Binding-site contacts:
Ligand atom C10 contacts residue CYS84 of chain 1.B at 3.7 Å (hydrophobic).
Ligand atom O27 contacts residue SER89 of chain 1.B at 2.5 Å (h-bond).
Ligand atom C24 contacts residue SER89 of chain 1.B at 3.7 Å.
Ligand atom C5 contacts residue VAL141 of chain 1.B at 3.6 Å (hydrophobic).
Ligand atom C31 contacts residue PHE82 of chain 1.B at 3.7 Å (hydrophobic).
Ligand atom C21 contacts residue MET164 of chain 1.B at 3.8 Å (hydrophobic).
Ligand atom C19 contacts residue ILE126 of chain 1.B at 3.8 Å (hydrophobic).
Ligand atom C14 contacts residue MET139 of chain 1.B at 3.8 Å (hydrophobic).
Ligand atom C2 contacts residue CYS85 of chain 1.B at 3.1 Å (hydrophobic).
Ligand atom C21 contacts residue CYS85 of chain 1.B at 3.9 Å (hydrophobic).
Ligand atom O27 contacts residue LEU269 of chain 1.B at 3.3 Å.
Ligand atom C3 contacts residue CYS85 of chain 1.B at 3.7 Å (hydrophobic).
Ligand atom O26 contacts residue HIS249 of chain 1.B at 3.1 Å (h-bond).
Ligand atom C28 contacts residue CYS85 of chain 1.B at 3.8 Å (hydrophobic).
Ligand atom C28 contacts residue HIS249 of chain 1.B at 3.8 Å.
Ligand atom N23 contacts residue HIS249 of chain 1.B at 3.9 Å.
Ligand atom C24 contacts residue CYS85 of chain 1.B at 3.9 Å (hydrophobic).
Ligand atom C25 contacts residue TYR123 of chain 1.B at 3.2 Å (hydrophobic).
Ligand atom N4 contacts residue VAL141 of chain 1.B at 3.3 Å.
Ligand atom C8 contacts residue CYS84 of chain 1.B at 3.7 Å (hydrophobic).
Ligand atom O29 contacts residue ILE163 of chain 1.B at 3.1 Å.
Ligand atom C25 contacts residue SER89 of chain 1.B at 3.5 Å.
Ligand atom C3 contacts residue VAL141 of chain 1.B at 3.8 Å (hydrophobic).
Ligand atom C22 contacts residue PHE127 of chain 1.B at 3.8 Å (hydrophobic).
Ligand atom C17 contacts residue LEU130 of chain 1.B at 3.5 Å (hydrophobic).
Ligand atom O26 contacts residue TYR273 of chain 1.B at 3.3 Å (h-bond).
Ligand atom C31 contacts residue VAL253 of chain 1.B at 3.8 Å (hydrophobic).
Ligand atom C18 contacts residue ILE126 of chain 1.B at 3.7 Å (hydrophobic).
Ligand atom O15 contacts residue MET139 of chain 1.B at 3.5 Å.
Ligand atom O29 contacts residue HIS249 of chain 1.B at 3.1 Å.
Ligand atom C1 contacts residue MET164 of chain 1.B at 3.8 Å (hydrophobic).
Ligand atom C22 contacts residue HIS249 of chain 1.B at 3.7 Å.
Ligand atom O26 contacts residue TYR123 of chain 1.B at 3.1 Å (h-bond).
Ligand atom O6 contacts residue ILE81 of chain 1.B at 3.9 Å.
Ligand atom C9 contacts residue CYS84 of chain 1.B at 3.6 Å (hydrophobic).
Ligand atom O30 contacts residue CYS85 of chain 1.B at 3.4 Å.
Ligand atom C12 contacts residue VAL141 of chain 1.B at 3.5 Å (hydrophobic).
Ligand atom O27 contacts residue TYR123 of chain 1.B at 2.4 Å (h-bond).
Ligand atom O6 contacts residue CYS85 of chain 1.B at 3.6 Å (h-bond).
Ligand atom C1 contacts residue CYS85 of chain 1.B at 3.0 Å (hydrophobic).

A small-molecule ligand and the protein it binds are described below.
Small molecule (SMILES): COC(=O)N(CC(=O)O)Cc1cccc(OCc2nc(-c3ccc(Cl)cc3)oc2C)c1

Sequence of chain 1.B:
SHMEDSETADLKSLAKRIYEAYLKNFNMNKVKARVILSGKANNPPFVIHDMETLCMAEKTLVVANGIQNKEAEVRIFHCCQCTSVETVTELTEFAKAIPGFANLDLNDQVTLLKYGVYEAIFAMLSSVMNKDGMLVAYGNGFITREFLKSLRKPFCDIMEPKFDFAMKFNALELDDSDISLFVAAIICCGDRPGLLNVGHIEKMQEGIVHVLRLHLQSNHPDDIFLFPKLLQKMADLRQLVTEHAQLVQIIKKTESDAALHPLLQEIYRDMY